Sequence of chain 1.R:
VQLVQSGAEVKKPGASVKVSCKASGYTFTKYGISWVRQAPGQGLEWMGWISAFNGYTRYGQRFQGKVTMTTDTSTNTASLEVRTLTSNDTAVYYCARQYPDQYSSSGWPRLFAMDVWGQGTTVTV

The protein below binds the small molecule below.
Small molecule (SMILES): CC(=O)N[C@H]1[C@H](O[C@H]2[C@H](O)[C@@H](NC(C)=O)CO[C@@H]2CO[C@@H]2O[C@@H](C)[C@@H](O)[C@@H](O)[C@@H]2O)O[C@H](CO)[C@@H](O[C@@H]2O[C@H](CO)[C@@H](O)[C@H](O)[C@@H]2O)[C@@H]1O

Sequence of chain 1.I:
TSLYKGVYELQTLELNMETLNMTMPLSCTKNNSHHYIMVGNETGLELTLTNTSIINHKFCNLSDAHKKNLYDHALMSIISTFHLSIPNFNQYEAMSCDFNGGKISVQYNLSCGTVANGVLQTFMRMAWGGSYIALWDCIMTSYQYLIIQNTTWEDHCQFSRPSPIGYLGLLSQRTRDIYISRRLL

Binding-site contacts:
Ligand atom O5 contacts residue ASN131 of chain 1.J at 2.3 Å (h-bond).
Ligand atom C6 contacts residue TYR200 of chain 1.I at 4.0 Å (hydrophobic).
Ligand atom C7 contacts residue ASN131 of chain 1.J at 3.7 Å.
Ligand atom O6 contacts residue ASN131 of chain 1.J at 4.4 Å.
Ligand atom C6 contacts residue GLY132 of chain 1.J at 4.2 Å.
Ligand atom C5 contacts residue ASN131 of chain 1.J at 3.6 Å.
Ligand atom C3 contacts residue GLN65 of chain 1.R at 4.1 Å.
Ligand atom O3 contacts residue GLN65 of chain 1.R at 4.0 Å.
Ligand atom C8 contacts residue TRP94 of chain 1.Q at 3.9 Å (hydrophobic).
Ligand atom C2 contacts residue GLN65 of chain 1.R at 4.4 Å.
Ligand atom C5 contacts residue ASN131 of chain 1.J at 4.0 Å.
Ligand atom C1 contacts residue ASN131 of chain 1.J at 1.4 Å.
Ligand atom C6 contacts residue PHE233 of chain 1.I at 4.3 Å (hydrophobic).
Ligand atom C6 contacts residue ASN131 of chain 1.J at 4.3 Å.
Ligand atom C3 contacts residue ASN131 of chain 1.J at 3.8 Å.
Ligand atom N2 contacts residue ASN131 of chain 1.J at 3.0 Å (h-bond).
Ligand atom C2 contacts residue ASN131 of chain 1.J at 2.4 Å.
Ligand atom O7 contacts residue ASN131 of chain 1.J at 3.9 Å.
Ligand atom C4 contacts residue ASN131 of chain 1.J at 4.1 Å.

Sequence of chain 1.J:
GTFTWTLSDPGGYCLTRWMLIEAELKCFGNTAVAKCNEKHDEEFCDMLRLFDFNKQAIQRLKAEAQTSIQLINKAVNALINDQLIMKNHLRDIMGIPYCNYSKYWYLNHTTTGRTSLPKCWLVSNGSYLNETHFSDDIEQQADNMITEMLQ

Sequence of chain 1.Q:
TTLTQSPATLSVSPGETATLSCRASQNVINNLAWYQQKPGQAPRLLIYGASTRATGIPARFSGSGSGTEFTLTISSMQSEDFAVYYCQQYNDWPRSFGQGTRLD